Binding-site contacts:
Ligand atom C contacts residue TYR1040 of chain 1.A at 3.9 Å (hydrophobic).
Ligand atom O contacts residue TYR1040 of chain 1.A at 3.9 Å.
Ligand atom CD contacts residue LEU907 of chain 1.A at 3.7 Å (hydrophobic).
Ligand atom O contacts residue LEU907 of chain 1.A at 4.0 Å.
Ligand atom N contacts residue HIS1039 of chain 1.A at 4.3 Å.
Ligand atom CG contacts residue ASP791 of chain 1.A at 4.5 Å.
Ligand atom O contacts residue ASP1041 of chain 1.A at 3.3 Å.
Ligand atom OXT contacts residue THR1042 of chain 1.A at 2.8 Å (h-bond).
Ligand atom NE contacts residue ALA793 of chain 1.A at 3.5 Å (h-bond).
Ligand atom CD contacts residue ASP791 of chain 1.A at 3.0 Å.
Ligand atom CG contacts residue LEU895 of chain 1.A at 3.9 Å (hydrophobic).
Ligand atom OXT contacts residue TYR1040 of chain 1.A at 4.5 Å.
Ligand atom NE contacts residue VAL893 of chain 1.A at 3.8 Å.
Ligand atom NE contacts residue ASP791 of chain 1.A at 3.0 Å (salt-bridge).
Ligand atom NE contacts residue GLU783 of chain 1.A at 2.9 Å (salt-bridge).
Ligand atom CG contacts residue VAL893 of chain 1.A at 4.3 Å (hydrophobic).
Ligand atom CG contacts residue GLU892 of chain 1.A at 4.0 Å.
Ligand atom CD contacts residue GLU783 of chain 1.A at 3.3 Å.
Ligand atom CA contacts residue TYR1040 of chain 1.A at 3.8 Å (hydrophobic).
Ligand atom CB contacts residue GLU783 of chain 1.A at 3.8 Å.
Ligand atom CA contacts residue LEU907 of chain 1.A at 4.4 Å (hydrophobic).
Ligand atom CD contacts residue LEU895 of chain 1.A at 4.4 Å (hydrophobic).
Ligand atom OXT contacts residue LEU907 of chain 1.A at 3.4 Å.
Ligand atom N contacts residue ASP1041 of chain 1.A at 3.6 Å (salt-bridge).
Ligand atom NE contacts residue GLU892 of chain 1.A at 2.5 Å (salt-bridge).
Ligand atom CD contacts residue GLU892 of chain 1.A at 3.7 Å.
Ligand atom C contacts residue THR1042 of chain 1.A at 3.6 Å.
Ligand atom CD contacts residue VAL893 of chain 1.A at 3.8 Å (hydrophobic).
Ligand atom O contacts residue THR1043 of chain 1.A at 4.3 Å.
Ligand atom CG contacts residue GLU783 of chain 1.A at 4.1 Å.
Ligand atom C contacts residue ASP1041 of chain 1.A at 4.1 Å.
Ligand atom N contacts residue TYR1040 of chain 1.A at 2.7 Å (h-bond).
Ligand atom NE contacts residue SER792 of chain 1.A at 4.0 Å.
Ligand atom O contacts residue GLU783 of chain 1.A at 4.5 Å.
Ligand atom C contacts residue LEU907 of chain 1.A at 3.7 Å (hydrophobic).
Ligand atom O contacts residue THR1042 of chain 1.A at 2.8 Å (h-bond).
Ligand atom CB contacts residue LEU907 of chain 1.A at 4.1 Å (hydrophobic).
Ligand atom CG contacts residue LEU907 of chain 1.A at 4.3 Å (hydrophobic).

Sequence of chain 1.A:
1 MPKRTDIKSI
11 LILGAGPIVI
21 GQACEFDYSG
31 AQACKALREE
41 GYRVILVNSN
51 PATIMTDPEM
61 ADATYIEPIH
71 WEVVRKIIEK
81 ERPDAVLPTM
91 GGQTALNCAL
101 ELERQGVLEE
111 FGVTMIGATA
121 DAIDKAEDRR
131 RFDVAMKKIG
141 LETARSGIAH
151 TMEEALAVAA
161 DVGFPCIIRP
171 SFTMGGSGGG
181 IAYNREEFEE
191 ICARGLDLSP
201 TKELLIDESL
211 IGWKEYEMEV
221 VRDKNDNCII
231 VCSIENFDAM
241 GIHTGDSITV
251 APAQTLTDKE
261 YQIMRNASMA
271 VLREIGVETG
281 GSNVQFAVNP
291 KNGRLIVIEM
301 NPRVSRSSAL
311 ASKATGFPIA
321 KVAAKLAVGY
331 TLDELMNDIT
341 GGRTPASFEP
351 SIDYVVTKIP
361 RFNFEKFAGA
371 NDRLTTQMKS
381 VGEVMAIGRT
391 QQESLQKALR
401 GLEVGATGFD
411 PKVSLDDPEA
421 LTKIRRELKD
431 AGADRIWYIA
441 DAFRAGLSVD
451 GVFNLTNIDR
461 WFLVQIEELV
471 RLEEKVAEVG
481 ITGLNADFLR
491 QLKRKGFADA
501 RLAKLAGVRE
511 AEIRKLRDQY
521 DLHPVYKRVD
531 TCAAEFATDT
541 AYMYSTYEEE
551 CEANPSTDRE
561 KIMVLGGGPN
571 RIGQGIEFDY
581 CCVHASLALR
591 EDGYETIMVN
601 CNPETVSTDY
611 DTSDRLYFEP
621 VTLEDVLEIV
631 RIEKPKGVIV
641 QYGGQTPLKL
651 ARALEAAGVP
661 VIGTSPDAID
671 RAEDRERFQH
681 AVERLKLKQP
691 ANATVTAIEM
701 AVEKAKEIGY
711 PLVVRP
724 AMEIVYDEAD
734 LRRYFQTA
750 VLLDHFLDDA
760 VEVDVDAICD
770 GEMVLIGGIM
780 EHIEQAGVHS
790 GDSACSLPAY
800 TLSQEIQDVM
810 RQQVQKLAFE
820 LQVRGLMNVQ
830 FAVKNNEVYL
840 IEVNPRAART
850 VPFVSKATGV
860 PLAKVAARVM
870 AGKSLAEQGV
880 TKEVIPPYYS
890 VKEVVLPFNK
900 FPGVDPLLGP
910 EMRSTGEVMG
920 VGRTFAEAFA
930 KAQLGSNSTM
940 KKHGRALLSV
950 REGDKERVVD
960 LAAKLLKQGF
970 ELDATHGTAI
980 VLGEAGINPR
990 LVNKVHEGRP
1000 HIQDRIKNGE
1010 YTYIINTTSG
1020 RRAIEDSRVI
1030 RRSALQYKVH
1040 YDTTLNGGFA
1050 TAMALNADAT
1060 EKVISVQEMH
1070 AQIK

The protein below binds the small molecule below.
Small molecule (SMILES): NCCC[C@H](N)C(=O)O